Sequence of chain 54.H:
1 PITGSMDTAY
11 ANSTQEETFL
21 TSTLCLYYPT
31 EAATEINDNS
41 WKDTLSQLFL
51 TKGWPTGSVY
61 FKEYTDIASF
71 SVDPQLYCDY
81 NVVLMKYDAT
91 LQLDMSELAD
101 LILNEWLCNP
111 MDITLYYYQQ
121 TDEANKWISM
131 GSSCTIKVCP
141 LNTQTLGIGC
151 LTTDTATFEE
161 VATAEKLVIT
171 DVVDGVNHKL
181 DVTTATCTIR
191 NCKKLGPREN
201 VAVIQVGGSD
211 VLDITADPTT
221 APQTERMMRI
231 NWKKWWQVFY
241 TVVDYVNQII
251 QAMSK

The small molecule below binds the protein below.
Small molecule (SMILES): CC(=O)N[C@H]1[C@H](O[C@H]2[C@H](O)[C@@H](NC(C)=O)CO[C@@H]2CO)O[C@H](CO)[C@@H](O)[C@@H]1O

Binding-site contacts:
Ligand atom C1 contacts residue ASN12 of chain 54.H at 2.2 Å.
Ligand atom O7 contacts residue ASN12 of chain 54.H at 3.7 Å.
Ligand atom C7 contacts residue ASN12 of chain 54.H at 3.9 Å.
Ligand atom C2 contacts residue ASN12 of chain 54.H at 3.2 Å.
Ligand atom C5 contacts residue ASN12 of chain 54.H at 4.1 Å.
Ligand atom N2 contacts residue ASN12 of chain 54.H at 3.8 Å.
Ligand atom O5 contacts residue ASN12 of chain 54.H at 2.7 Å (h-bond).